Binding-site contacts:
Ligand atom C6 contacts residue ALA127 of chain 1.C at 3.9 Å (hydrophobic).
Ligand atom N3 contacts residue GLU290 of chain 1.C at 3.1 Å (salt-bridge).
Ligand atom CL1 contacts residue GLY318 of chain 1.B at 3.4 Å.
Ligand atom C3 contacts residue GLY266 of chain 1.C at 3.6 Å.
Ligand atom O4 contacts residue THR126 of chain 1.C at 3.1 Å.
Ligand atom O4 contacts residue ALA127 of chain 1.C at 3.3 Å (h-bond).
Ligand atom C9 contacts residue IMP1 of chain 1.N at 3.3 Å.
Ligand atom C4 contacts residue GLY266 of chain 1.C at 3.8 Å.
Ligand atom C1 contacts residue GLY266 of chain 1.C at 3.8 Å.
Ligand atom O2 contacts residue ALA127 of chain 1.C at 3.8 Å.
Ligand atom O5 contacts residue HIS128 of chain 1.C at 2.8 Å (h-bond).
Ligand atom C26 contacts residue HIS128 of chain 1.C at 3.7 Å.
Ligand atom C13 contacts residue MET271 of chain 1.C at 3.8 Å (hydrophobic).
Ligand atom N4 contacts residue GLU290 of chain 1.C at 3.0 Å (salt-bridge).
Ligand atom C25 contacts residue HIS128 of chain 1.C at 3.8 Å.
Ligand atom C7 contacts residue ALA127 of chain 1.C at 3.7 Å (hydrophobic).
Ligand atom C7 contacts residue IMP1 of chain 1.N at 3.6 Å.
Ligand atom C18 contacts residue TYR319 of chain 1.B at 3.6 Å (hydrophobic).
Ligand atom C9 contacts residue ALA127 of chain 1.C at 3.7 Å (hydrophobic).
Ligand atom C10 contacts residue GLU290 of chain 1.C at 3.6 Å.
Ligand atom C9 contacts residue GLU290 of chain 1.C at 3.8 Å.
Ligand atom C18 contacts residue PRO28 of chain 1.B at 3.8 Å (hydrophobic).
Ligand atom CL1 contacts residue VAL26 of chain 1.B at 3.8 Å.
Ligand atom C19 contacts residue PRO28 of chain 1.B at 3.5 Å (hydrophobic).
Ligand atom C25 contacts residue THR126 of chain 1.C at 3.7 Å.
Ligand atom C19 contacts residue SER315 of chain 1.B at 3.6 Å.
Ligand atom C8 contacts residue IMP1 of chain 1.N at 3.5 Å.
Ligand atom C20 contacts residue PRO28 of chain 1.B at 3.8 Å (hydrophobic).
Ligand atom C29 contacts residue SER131 of chain 1.C at 3.8 Å.
Ligand atom C12 contacts residue MET271 of chain 1.C at 3.7 Å (hydrophobic).
Ligand atom CL1 contacts residue HIS128 of chain 1.C at 3.7 Å.
Ligand atom O5 contacts residue SER131 of chain 1.C at 3.1 Å (h-bond).
Ligand atom C3 contacts residue MET265 of chain 1.C at 3.6 Å (hydrophobic).
Ligand atom C9 contacts residue THR184 of chain 1.C at 3.4 Å.
Ligand atom C2 contacts residue GLY266 of chain 1.C at 3.6 Å.
Ligand atom C26 contacts residue THR126 of chain 1.C at 3.5 Å.
Ligand atom C13 contacts residue GLY266 of chain 1.C at 3.8 Å.
Ligand atom C13 contacts residue GLU290 of chain 1.C at 3.6 Å.
Ligand atom C18 contacts residue SER315 of chain 1.B at 3.3 Å.
Ligand atom O6 contacts residue LEU27 of chain 1.B at 3.1 Å.

Sequence of chain 1.B:
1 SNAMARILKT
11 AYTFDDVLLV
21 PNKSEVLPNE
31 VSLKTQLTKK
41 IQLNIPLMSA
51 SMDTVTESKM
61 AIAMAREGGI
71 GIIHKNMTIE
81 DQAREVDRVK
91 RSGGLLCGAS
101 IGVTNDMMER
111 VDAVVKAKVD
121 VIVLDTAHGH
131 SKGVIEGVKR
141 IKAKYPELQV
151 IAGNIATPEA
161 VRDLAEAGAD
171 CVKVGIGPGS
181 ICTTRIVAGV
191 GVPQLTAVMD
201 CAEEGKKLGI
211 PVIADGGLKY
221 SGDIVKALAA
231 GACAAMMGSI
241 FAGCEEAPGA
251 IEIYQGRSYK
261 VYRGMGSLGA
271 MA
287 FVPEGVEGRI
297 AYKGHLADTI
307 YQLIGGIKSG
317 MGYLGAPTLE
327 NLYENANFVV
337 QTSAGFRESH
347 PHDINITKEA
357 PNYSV

Sequence of chain 1.C:
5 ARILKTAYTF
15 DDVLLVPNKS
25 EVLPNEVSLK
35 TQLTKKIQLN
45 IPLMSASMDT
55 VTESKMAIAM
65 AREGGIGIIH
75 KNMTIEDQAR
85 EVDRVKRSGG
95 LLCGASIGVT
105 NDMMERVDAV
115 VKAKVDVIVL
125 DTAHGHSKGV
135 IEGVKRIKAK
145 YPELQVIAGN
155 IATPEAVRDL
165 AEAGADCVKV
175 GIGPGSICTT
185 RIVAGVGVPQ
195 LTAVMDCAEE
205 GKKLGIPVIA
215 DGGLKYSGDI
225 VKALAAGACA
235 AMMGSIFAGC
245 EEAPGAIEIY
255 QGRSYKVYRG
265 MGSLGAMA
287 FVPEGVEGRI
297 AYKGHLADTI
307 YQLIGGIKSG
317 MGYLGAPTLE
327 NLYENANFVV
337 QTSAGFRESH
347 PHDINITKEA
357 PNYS

A protein and the small-molecule ligand that binds it are described below.
Small molecule (SMILES): C=C(C)c1cccc(C(C)(C)NC(=O)Nc2ccc(Cl)c(N[C@@H]3O[C@H](CO)[C@H](O)[C@H]3O)c2)c1